Binding-site contacts:
Ligand atom C3 contacts residue ASN212 of chain 24.H at 3.8 Å.
Ligand atom O6 contacts residue ASN212 of chain 24.H at 4.3 Å.
Ligand atom O5 contacts residue ASN212 of chain 24.H at 2.4 Å (h-bond).
Ligand atom C5 contacts residue ASN212 of chain 24.H at 3.7 Å.
Ligand atom N2 contacts residue ILE211 of chain 24.H at 4.5 Å.
Ligand atom C4 contacts residue ASN212 of chain 24.H at 4.2 Å.
Ligand atom C7 contacts residue ASN212 of chain 24.H at 4.0 Å.
Ligand atom C2 contacts residue ASN212 of chain 24.H at 2.5 Å.
Ligand atom N2 contacts residue ASN212 of chain 24.H at 2.9 Å (h-bond).
Ligand atom C1 contacts residue ASN212 of chain 24.H at 1.4 Å.
Ligand atom C1 contacts residue ILE211 of chain 24.H at 4.3 Å (hydrophobic).

A small-molecule ligand and the protein it binds are described below.
Small molecule (SMILES): CC(=O)N[C@@H]1[C@@H](O)[C@H](O)[C@@H](CO)O[C@H]1O

Sequence of chain 24.H:
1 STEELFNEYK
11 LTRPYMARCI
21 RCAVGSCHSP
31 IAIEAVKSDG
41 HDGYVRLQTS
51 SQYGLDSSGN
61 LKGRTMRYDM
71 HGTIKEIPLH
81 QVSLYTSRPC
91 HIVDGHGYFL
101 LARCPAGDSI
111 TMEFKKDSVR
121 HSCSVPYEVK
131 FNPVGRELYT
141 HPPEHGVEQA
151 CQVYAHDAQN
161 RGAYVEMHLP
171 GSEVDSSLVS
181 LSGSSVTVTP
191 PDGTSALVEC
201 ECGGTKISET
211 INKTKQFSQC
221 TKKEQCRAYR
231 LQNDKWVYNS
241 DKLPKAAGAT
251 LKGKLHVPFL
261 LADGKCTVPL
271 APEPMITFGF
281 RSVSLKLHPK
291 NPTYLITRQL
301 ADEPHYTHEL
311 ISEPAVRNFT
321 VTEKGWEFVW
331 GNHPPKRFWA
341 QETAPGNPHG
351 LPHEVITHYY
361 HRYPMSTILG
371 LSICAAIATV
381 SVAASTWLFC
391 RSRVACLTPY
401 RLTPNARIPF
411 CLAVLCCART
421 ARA